Sequence of chain 1.A:
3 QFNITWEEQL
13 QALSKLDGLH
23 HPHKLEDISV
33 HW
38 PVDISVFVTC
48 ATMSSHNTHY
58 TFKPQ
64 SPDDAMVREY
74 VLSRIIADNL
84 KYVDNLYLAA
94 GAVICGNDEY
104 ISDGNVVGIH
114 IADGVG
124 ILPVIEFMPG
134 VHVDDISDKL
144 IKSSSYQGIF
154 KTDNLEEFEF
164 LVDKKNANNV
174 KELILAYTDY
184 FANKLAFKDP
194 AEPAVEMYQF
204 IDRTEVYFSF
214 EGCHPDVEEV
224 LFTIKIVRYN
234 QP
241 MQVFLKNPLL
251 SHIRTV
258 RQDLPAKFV

This small molecule binds to this protein.
Small molecule (SMILES): C[C@H](N)C(=O)N[C@@H](C)C=O.C[C@H](NC(=O)[C@H](CCCN=C(N)N)NC(=O)[C@H](CCCN=C(N)N)NC(=O)[C@H](CCC(N)=O)NC(=O)CN)C(=O)N[C@@H](CO)C(=O)N[C@@H](C)C=O

Binding-site contacts:
Ligand atom CD contacts residue ASP138 of chain 1.A at 4.0 Å.
Ligand atom OG contacts residue ASP192 of chain 1.A at 3.6 Å.
Ligand atom NE contacts residue ASP138 of chain 1.A at 3.0 Å (salt-bridge).
Ligand atom NH2 contacts residue ASP138 of chain 1.A at 3.2 Å (salt-bridge).
Ligand atom CA contacts residue GLU214 of chain 1.A at 3.8 Å.
Ligand atom CD contacts residue GLU214 of chain 1.A at 4.2 Å.
Ligand atom CD contacts residue HIS135 of chain 1.A at 3.8 Å.
Ligand atom O contacts residue GLU72 of chain 1.A at 3.9 Å.
Ligand atom C contacts residue GLU221 of chain 1.A at 3.6 Å.
Ligand atom NH2 contacts residue LEU224 of chain 1.A at 4.1 Å.
Ligand atom CG contacts residue GLU214 of chain 1.A at 4.2 Å.
Ligand atom CA contacts residue GLU222 of chain 1.A at 4.0 Å.
Ligand atom C contacts residue ALA194 of chain 1.A at 4.2 Å (hydrophobic).
Ligand atom N contacts residue GLN62 of chain 1.A at 4.2 Å.
Ligand atom CD contacts residue ASP137 of chain 1.A at 3.8 Å.
Ligand atom OE1 contacts residue GLU221 of chain 1.A at 3.7 Å.
Ligand atom C contacts residue PRO193 of chain 1.A at 3.6 Å (hydrophobic).
Ligand atom CZ contacts residue GLU222 of chain 1.A at 3.4 Å.
Ligand atom C contacts residue GLU195 of chain 1.A at 3.8 Å.
Ligand atom N contacts residue GLU214 of chain 1.A at 3.4 Å (salt-bridge).
Ligand atom CZ contacts residue ASP138 of chain 1.A at 3.7 Å.
Ligand atom CA contacts residue ALA194 of chain 1.A at 4.1 Å (hydrophobic).
Ligand atom CG contacts residue ASP137 of chain 1.A at 4.2 Å.
Ligand atom O contacts residue GLU222 of chain 1.A at 3.6 Å.
Ligand atom CA contacts residue PRO193 of chain 1.A at 3.7 Å (hydrophobic).
Ligand atom O contacts residue GLU195 of chain 1.A at 2.6 Å (salt-bridge).
Ligand atom O contacts residue ALA194 of chain 1.A at 3.2 Å.
Ligand atom CB contacts residue GLU222 of chain 1.A at 3.8 Å.
Ligand atom CB contacts residue GLU195 of chain 1.A at 3.4 Å.
Ligand atom CZ contacts residue LEU224 of chain 1.A at 4.1 Å (hydrophobic).
Ligand atom CB contacts residue ASP137 of chain 1.A at 3.9 Å.
Ligand atom NH1 contacts residue GLU222 of chain 1.A at 2.7 Å (salt-bridge).
Ligand atom NH1 contacts residue LEU224 of chain 1.A at 4.2 Å.
Ligand atom OG contacts residue PRO193 of chain 1.A at 3.8 Å.
Ligand atom O contacts residue GLU221 of chain 1.A at 3.9 Å.
Ligand atom C contacts residue GLU195 of chain 1.A at 4.0 Å.
Ligand atom NH2 contacts residue GLU222 of chain 1.A at 3.2 Å (salt-bridge).
Ligand atom C contacts residue GLU214 of chain 1.A at 4.2 Å.
Ligand atom O contacts residue PRO193 of chain 1.A at 3.0 Å (h-bond).
Ligand atom CB contacts residue GLU214 of chain 1.A at 3.3 Å.